Sequence of chain 1.H:
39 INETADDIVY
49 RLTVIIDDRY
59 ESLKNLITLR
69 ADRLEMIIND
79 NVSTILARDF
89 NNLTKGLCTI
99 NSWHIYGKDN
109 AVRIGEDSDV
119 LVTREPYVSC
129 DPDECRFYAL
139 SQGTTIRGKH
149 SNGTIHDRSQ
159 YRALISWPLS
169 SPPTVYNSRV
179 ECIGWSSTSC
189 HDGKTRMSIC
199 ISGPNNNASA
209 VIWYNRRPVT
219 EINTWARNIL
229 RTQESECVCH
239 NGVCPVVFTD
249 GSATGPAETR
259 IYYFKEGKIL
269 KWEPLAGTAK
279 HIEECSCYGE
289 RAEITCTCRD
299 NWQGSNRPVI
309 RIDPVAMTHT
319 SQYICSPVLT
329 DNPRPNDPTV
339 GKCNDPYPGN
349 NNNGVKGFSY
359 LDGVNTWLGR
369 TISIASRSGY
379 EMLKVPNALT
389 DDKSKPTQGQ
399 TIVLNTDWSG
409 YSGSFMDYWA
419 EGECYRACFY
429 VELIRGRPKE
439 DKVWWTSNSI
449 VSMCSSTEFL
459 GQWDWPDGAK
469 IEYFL

This protein binds this small molecule.
Small molecule (SMILES): CC(=O)N[C@H]1[C@H](O[C@H]2[C@H](O)[C@@H](NC(C)=O)CO[C@@H]2CO)O[C@H](CO)[C@@H](O[C@@H]2O[C@H](CO[C@H]3O[C@H](CO[C@H]4O[C@H](CO)[C@@H](O)[C@H](O)[C@@H]4O)[C@@H](O)[C@H](O[C@H]4O[C@H](CO)[C@@H](O)[C@H](O)[C@@H]4O)[C@@H]3O)[C@@H](O)[C@H](O[C@H]3O[C@H](CO)[C@@H](O)[C@H](O)[C@@H]3O[C@H]3O[C@H](CO)[C@@H](O)[C@H](O)[C@@H]3O[C@H]3O[C@H](CO)[C@@H](O)[C@H](O)[C@@H]3O)[C@@H]2O)[C@@H]1O

Sequence of chain 1.E:
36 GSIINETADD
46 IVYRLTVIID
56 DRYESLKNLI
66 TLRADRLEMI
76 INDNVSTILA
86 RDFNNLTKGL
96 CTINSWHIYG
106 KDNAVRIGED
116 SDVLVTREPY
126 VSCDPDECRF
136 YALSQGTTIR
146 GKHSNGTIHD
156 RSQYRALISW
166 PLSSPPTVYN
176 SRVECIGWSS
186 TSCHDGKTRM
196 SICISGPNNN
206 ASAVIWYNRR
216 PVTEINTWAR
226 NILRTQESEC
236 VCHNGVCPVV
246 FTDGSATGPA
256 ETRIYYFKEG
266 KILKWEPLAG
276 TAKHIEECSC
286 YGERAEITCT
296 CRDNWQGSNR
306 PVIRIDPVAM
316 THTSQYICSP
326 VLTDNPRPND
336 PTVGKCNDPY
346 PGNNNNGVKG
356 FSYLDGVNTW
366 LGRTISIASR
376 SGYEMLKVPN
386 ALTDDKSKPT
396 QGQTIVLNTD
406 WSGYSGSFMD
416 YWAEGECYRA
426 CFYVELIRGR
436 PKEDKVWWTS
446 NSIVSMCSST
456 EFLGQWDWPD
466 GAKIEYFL

Binding-site contacts:
Ligand atom O6 contacts residue LYS393 of chain 1.H at 2.7 Å (salt-bridge).
Ligand atom O2 contacts residue GLY397 of chain 1.H at 3.5 Å.
Ligand atom O2 contacts residue LEU381 of chain 1.H at 3.2 Å.
Ligand atom O3 contacts residue ASP335 of chain 1.H at 3.2 Å (salt-bridge).
Ligand atom O5 contacts residue GLN396 of chain 1.H at 3.7 Å.
Ligand atom O5 contacts residue ASN205 of chain 1.E at 2.4 Å (h-bond).
Ligand atom C7 contacts residue ASN205 of chain 1.E at 3.4 Å.
Ligand atom C3 contacts residue ASN334 of chain 1.H at 3.4 Å.
Ligand atom O5 contacts residue GLY459 of chain 1.H at 3.2 Å.
Ligand atom O3 contacts residue GLY397 of chain 1.H at 3.0 Å (h-bond).
Ligand atom O4 contacts residue GLU379 of chain 1.H at 2.7 Å (salt-bridge).
Ligand atom N2 contacts residue ASN205 of chain 1.E at 3.0 Å (h-bond).
Ligand atom C4 contacts residue PRO394 of chain 1.H at 3.7 Å (hydrophobic).
Ligand atom C6 contacts residue ILE370 of chain 1.H at 3.4 Å (hydrophobic).
Ligand atom O6 contacts residue GLY459 of chain 1.H at 3.6 Å.
Ligand atom O3 contacts residue LEU381 of chain 1.H at 3.5 Å.
Ligand atom O4 contacts residue PRO394 of chain 1.H at 3.2 Å.
Ligand atom O5 contacts residue GLN460 of chain 1.H at 3.5 Å (h-bond).
Ligand atom C2 contacts residue ASN334 of chain 1.H at 3.5 Å.
Ligand atom O6 contacts residue ASP335 of chain 1.H at 3.6 Å.
Ligand atom C6 contacts residue LYS393 of chain 1.H at 3.5 Å.
Ligand atom O3 contacts residue GLU379 of chain 1.H at 3.5 Å (salt-bridge).
Ligand atom O7 contacts residue ASN205 of chain 1.E at 3.2 Å (h-bond).
Ligand atom C1 contacts residue ASN205 of chain 1.E at 1.5 Å.
Ligand atom C6 contacts residue GLN396 of chain 1.H at 3.3 Å.
Ligand atom O4 contacts residue GLY397 of chain 1.H at 3.4 Å (h-bond).
Ligand atom O4 contacts residue ARG332 of chain 1.H at 3.3 Å (salt-bridge).
Ligand atom O4 contacts residue ASP335 of chain 1.H at 3.2 Å (salt-bridge).
Ligand atom O3 contacts residue ILE372 of chain 1.H at 3.7 Å.
Ligand atom O6 contacts residue ILE370 of chain 1.H at 2.4 Å (h-bond).
Ligand atom C3 contacts residue GLY397 of chain 1.H at 3.1 Å.
Ligand atom O2 contacts residue ASN334 of chain 1.H at 2.8 Å (h-bond).
Ligand atom C4 contacts residue GLY397 of chain 1.H at 3.7 Å.
Ligand atom O3 contacts residue GLN396 of chain 1.H at 3.1 Å.
Ligand atom O3 contacts residue ARG368 of chain 1.H at 2.7 Å (salt-bridge).
Ligand atom C2 contacts residue ASN205 of chain 1.E at 2.5 Å.
Ligand atom O6 contacts residue GLN460 of chain 1.H at 3.3 Å (h-bond).
Ligand atom O3 contacts residue ASN334 of chain 1.H at 2.3 Å (h-bond).
Ligand atom O6 contacts residue LEU458 of chain 1.H at 3.6 Å (h-bond).
Ligand atom O4 contacts residue ILE372 of chain 1.H at 3.7 Å.